Binding-site contacts:
Ligand atom C54 contacts residue VAL465 of chain 1.A at 4.0 Å (hydrophobic).
Ligand atom C50 contacts residue THR288 of chain 1.A at 3.6 Å.
Ligand atom C53 contacts residue VAL464 of chain 1.A at 4.0 Å (hydrophobic).
Ligand atom O3 contacts residue TYR183 of chain 1.A at 3.7 Å.
Ligand atom C16 contacts residue ALA95 of chain 1.A at 3.6 Å (hydrophobic).
Ligand atom C52 contacts residue ALA284 of chain 1.A at 3.5 Å (hydrophobic).
Ligand atom C55 contacts residue VAL348 of chain 1.A at 3.6 Å (hydrophobic).
Ligand atom C16 contacts residue ALA284 of chain 1.A at 3.8 Å (hydrophobic).
Ligand atom C56 contacts residue THR288 of chain 1.A at 3.8 Å.
Ligand atom C15 contacts residue ALA95 of chain 1.A at 3.7 Å (hydrophobic).
Ligand atom N48 contacts residue ALA284 of chain 1.A at 4.0 Å.
Ligand atom C4 contacts residue ILE187 of chain 1.A at 3.9 Å (hydrophobic).
Ligand atom O3 contacts residue ILE187 of chain 1.A at 3.5 Å.
Ligand atom C49 contacts residue THR288 of chain 1.A at 3.9 Å.
Ligand atom N51 contacts residue THR288 of chain 1.A at 3.8 Å.
Ligand atom C15 contacts residue ASP280 of chain 1.A at 3.7 Å.
Ligand atom C9 contacts residue ALA284 of chain 1.A at 4.1 Å (hydrophobic).
Ligand atom C55 contacts residue ALA349 of chain 1.A at 3.4 Å (hydrophobic).
Ligand atom C6 contacts residue GLY279 of chain 1.A at 3.9 Å.
Ligand atom C56 contacts residue HEM1 of chain 1.E at 3.4 Å.
Ligand atom C14 contacts residue ALA284 of chain 1.A at 4.0 Å (hydrophobic).
Ligand atom C2 contacts residue ILE188 of chain 1.A at 4.0 Å (hydrophobic).
Ligand atom C14 contacts residue ASP280 of chain 1.A at 4.1 Å.
Ligand atom C6 contacts residue GLY283 of chain 1.A at 4.0 Å.
Ligand atom C9 contacts residue GLY283 of chain 1.A at 4.0 Å.
Ligand atom C18 contacts residue PHE96 of chain 1.A at 3.5 Å (hydrophobic).
Ligand atom O3 contacts residue ASN184 of chain 1.A at 2.4 Å (h-bond).
Ligand atom C19 contacts residue LEU191 of chain 1.A at 4.0 Å (hydrophobic).
Ligand atom C2 contacts residue ASN184 of chain 1.A at 3.6 Å.
Ligand atom C3 contacts residue ASN184 of chain 1.A at 3.1 Å.
Ligand atom C54 contacts residue VAL464 of chain 1.A at 3.4 Å (hydrophobic).
Ligand atom C1 contacts residue GLU287 of chain 1.A at 4.0 Å.
Ligand atom C50 contacts residue HEM1 of chain 1.E at 3.3 Å.
Ligand atom C7 contacts residue ASP280 of chain 1.A at 3.9 Å.
Ligand atom C54 contacts residue ALA349 of chain 1.A at 3.8 Å (hydrophobic).
Ligand atom N48 contacts residue HEM1 of chain 1.E at 4.0 Å.
Ligand atom C17 contacts residue ALA284 of chain 1.A at 3.8 Å (hydrophobic).
Ligand atom C19 contacts residue ILE187 of chain 1.A at 4.0 Å (hydrophobic).
Ligand atom N51 contacts residue HEM1 of chain 1.E at 2.2 Å.
Ligand atom C52 contacts residue HEM1 of chain 1.E at 2.9 Å.

Sequence of chain 1.A:
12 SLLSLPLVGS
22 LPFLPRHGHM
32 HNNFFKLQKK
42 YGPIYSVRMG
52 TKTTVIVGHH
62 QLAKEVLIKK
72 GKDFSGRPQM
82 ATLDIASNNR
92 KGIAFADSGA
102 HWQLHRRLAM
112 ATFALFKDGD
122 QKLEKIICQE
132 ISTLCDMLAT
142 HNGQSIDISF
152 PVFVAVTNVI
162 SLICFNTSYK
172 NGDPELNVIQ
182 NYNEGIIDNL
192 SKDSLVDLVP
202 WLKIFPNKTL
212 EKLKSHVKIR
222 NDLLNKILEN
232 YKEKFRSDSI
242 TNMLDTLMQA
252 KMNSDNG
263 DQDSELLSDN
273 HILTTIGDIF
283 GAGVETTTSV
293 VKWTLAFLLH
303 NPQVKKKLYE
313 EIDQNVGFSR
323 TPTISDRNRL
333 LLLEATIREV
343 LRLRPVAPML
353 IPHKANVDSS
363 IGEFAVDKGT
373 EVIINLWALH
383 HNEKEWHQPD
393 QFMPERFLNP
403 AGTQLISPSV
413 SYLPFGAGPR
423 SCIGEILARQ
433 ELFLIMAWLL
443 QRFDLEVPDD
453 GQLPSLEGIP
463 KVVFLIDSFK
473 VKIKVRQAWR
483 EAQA

A protein and the small-molecule ligand that binds it are described below.
Small molecule (SMILES): C[C@]12CC[C@H](O)CC1=CC[C@@H]1[C@@H]2CC[C@]2(C)C(n3cnc4ccccc43)=CC[C@@H]12